Sequence of chain 1.A:
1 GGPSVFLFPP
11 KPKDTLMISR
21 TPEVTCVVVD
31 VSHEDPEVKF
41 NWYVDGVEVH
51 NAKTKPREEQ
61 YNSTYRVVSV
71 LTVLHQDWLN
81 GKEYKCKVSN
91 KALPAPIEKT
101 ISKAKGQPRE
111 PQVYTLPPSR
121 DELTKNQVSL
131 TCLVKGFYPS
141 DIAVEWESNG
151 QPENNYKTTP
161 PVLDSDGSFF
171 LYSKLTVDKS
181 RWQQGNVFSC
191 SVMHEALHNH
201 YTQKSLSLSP

The small molecule below binds the protein below.
Small molecule (SMILES): CC(=O)N[C@H]1[C@H](O[C@H]2[C@H](O)[C@@H](NC(C)=O)CO[C@@H]2CO[C@H]2O[C@@H](C)[C@@H](O)[C@@H](O)[C@@H]2O)O[C@H](CO)[C@@H](O[C@@H]2O[C@H](CO[C@H]3O[C@H](CO)[C@@H](O)[C@H](O)[C@@H]3O)[C@@H](O)[C@H](O[C@H]3O[C@H](CO)[C@@H](O)[C@H](O)[C@@H]3O)[C@@H]2O)[C@@H]1O

Binding-site contacts:
Ligand atom C1 contacts residue MAN4 of chain 1.F at 3.5 Å.
Ligand atom O5 contacts residue GLN60 of chain 1.A at 4.0 Å.
Ligand atom O3 contacts residue ARG66 of chain 1.A at 4.0 Å.
Ligand atom C8 contacts residue ASP30 of chain 1.A at 3.5 Å.
Ligand atom O7 contacts residue VAL29 of chain 1.A at 3.6 Å.
Ligand atom O7 contacts residue ARG66 of chain 1.A at 2.8 Å (salt-bridge).
Ligand atom C2 contacts residue PHE6 of chain 1.A at 4.0 Å (hydrophobic).
Ligand atom O2 contacts residue MAN4 of chain 1.F at 3.3 Å (h-bond).
Ligand atom O7 contacts residue VAL27 of chain 1.A at 3.9 Å.
Ligand atom O4 contacts residue ASN62 of chain 1.A at 3.5 Å (h-bond).
Ligand atom C4 contacts residue PHE6 of chain 1.A at 3.5 Å (hydrophobic).
Ligand atom C3 contacts residue PHE8 of chain 1.A at 4.0 Å (hydrophobic).
Ligand atom C7 contacts residue ARG66 of chain 1.A at 3.5 Å.
Ligand atom C2 contacts residue PHE8 of chain 1.A at 3.7 Å (hydrophobic).
Ligand atom C6 contacts residue GLN60 of chain 1.A at 3.3 Å.
Ligand atom C1 contacts residue ASN62 of chain 1.A at 1.4 Å.
Ligand atom C5 contacts residue PHE8 of chain 1.A at 4.0 Å (hydrophobic).
Ligand atom O7 contacts residue ASN62 of chain 1.A at 2.5 Å (h-bond).
Ligand atom C8 contacts residue ARG66 of chain 1.A at 3.4 Å.
Ligand atom C2 contacts residue ASN62 of chain 1.A at 2.4 Å.
Ligand atom C1 contacts residue PHE6 of chain 1.A at 3.8 Å (hydrophobic).
Ligand atom C7 contacts residue ASN62 of chain 1.A at 2.8 Å.
Ligand atom O4 contacts residue TYR61 of chain 1.A at 3.8 Å.
Ligand atom N2 contacts residue ASP30 of chain 1.A at 3.1 Å (salt-bridge).
Ligand atom C7 contacts residue ASP30 of chain 1.A at 3.8 Å.
Ligand atom C3 contacts residue PHE6 of chain 1.A at 4.0 Å (hydrophobic).
Ligand atom O3 contacts residue PHE8 of chain 1.A at 3.8 Å.
Ligand atom C2 contacts residue MAN4 of chain 1.F at 3.7 Å.
Ligand atom C3 contacts residue ASN62 of chain 1.A at 3.8 Å.
Ligand atom O2 contacts residue MAN4 of chain 1.F at 2.6 Å (h-bond).
Ligand atom C6 contacts residue PHE8 of chain 1.A at 3.8 Å (hydrophobic).
Ligand atom N2 contacts residue ASN62 of chain 1.A at 2.8 Å (h-bond).
Ligand atom O5 contacts residue ASN62 of chain 1.A at 2.4 Å (h-bond).
Ligand atom O5 contacts residue MAN4 of chain 1.F at 3.6 Å (h-bond).
Ligand atom O4 contacts residue VAL29 of chain 1.A at 3.3 Å.
Ligand atom C1 contacts residue THR64 of chain 1.A at 3.7 Å.
Ligand atom O3 contacts residue PHE6 of chain 1.A at 3.9 Å.
Ligand atom C5 contacts residue GLN60 of chain 1.A at 3.8 Å.
Ligand atom O3 contacts residue GLN60 of chain 1.A at 3.0 Å (h-bond).
Ligand atom C5 contacts residue ASN62 of chain 1.A at 3.7 Å.